This small molecule binds to this protein.
Small molecule (SMILES): O=C(O)[C@@H]1CCCN1

Binding-site contacts:
Ligand atom CG contacts residue ASP118 of chain 1.B at 3.5 Å.
Ligand atom C contacts residue GLN99 of chain 1.B at 3.6 Å.
Ligand atom CB contacts residue TRP122 of chain 1.B at 4.0 Å (hydrophobic).
Ligand atom N contacts residue LEU175 of chain 1.B at 4.3 Å.
Ligand atom CA contacts residue THR174 of chain 1.B at 4.1 Å.
Ligand atom CG contacts residue HIS116 of chain 1.B at 3.8 Å.
Ligand atom OXT contacts residue PHE121 of chain 1.B at 4.0 Å.
Ligand atom O contacts residue LEU175 of chain 1.B at 4.3 Å.
Ligand atom O contacts residue ARG248 of chain 1.B at 2.7 Å (salt-bridge).
Ligand atom O contacts residue PHE121 of chain 1.B at 3.5 Å.
Ligand atom CB contacts residue ASP118 of chain 1.B at 3.6 Å.
Ligand atom OXT contacts residue TRP122 of chain 1.B at 3.0 Å (h-bond).
Ligand atom CG contacts residue FE1 of chain 1.F at 4.2 Å.
Ligand atom CD contacts residue TRP113 of chain 1.B at 4.4 Å (hydrophobic).
Ligand atom O contacts residue THR174 of chain 1.B at 3.3 Å.
Ligand atom N contacts residue AKG1 of chain 1.G at 4.1 Å.
Ligand atom C contacts residue TRP122 of chain 1.B at 4.1 Å (hydrophobic).
Ligand atom CD contacts residue LEU179 of chain 1.B at 4.3 Å (hydrophobic).
Ligand atom OXT contacts residue GLN99 of chain 1.B at 3.1 Å (h-bond).
Ligand atom CG contacts residue THR174 of chain 1.B at 4.5 Å.
Ligand atom CB contacts residue FE1 of chain 1.F at 4.4 Å.
Ligand atom CB contacts residue LYS101 of chain 1.B at 4.3 Å.
Ligand atom CA contacts residue GLN99 of chain 1.B at 3.5 Å.
Ligand atom CA contacts residue LYS101 of chain 1.B at 4.3 Å.
Ligand atom C contacts residue PHE121 of chain 1.B at 4.1 Å (hydrophobic).
Ligand atom CG contacts residue PHE121 of chain 1.B at 3.8 Å (hydrophobic).
Ligand atom O contacts residue GLN99 of chain 1.B at 4.4 Å.
Ligand atom C contacts residue THR174 of chain 1.B at 4.3 Å.
Ligand atom CB contacts residue GLN99 of chain 1.B at 3.7 Å.
Ligand atom CD contacts residue PHE121 of chain 1.B at 3.9 Å (hydrophobic).
Ligand atom N contacts residue THR174 of chain 1.B at 2.9 Å (h-bond).
Ligand atom CA contacts residue AKG1 of chain 1.G at 4.3 Å.
Ligand atom C contacts residue ARG248 of chain 1.B at 3.5 Å.
Ligand atom CB contacts residue AKG1 of chain 1.G at 3.5 Å.
Ligand atom CD contacts residue HIS116 of chain 1.B at 4.1 Å.
Ligand atom N contacts residue PHE121 of chain 1.B at 4.5 Å.
Ligand atom CD contacts residue AKG1 of chain 1.G at 3.6 Å.
Ligand atom CD contacts residue THR174 of chain 1.B at 3.2 Å.
Ligand atom CG contacts residue AKG1 of chain 1.G at 3.5 Å.
Ligand atom OXT contacts residue ARG248 of chain 1.B at 2.9 Å (salt-bridge).

Sequence of chain 1.B:
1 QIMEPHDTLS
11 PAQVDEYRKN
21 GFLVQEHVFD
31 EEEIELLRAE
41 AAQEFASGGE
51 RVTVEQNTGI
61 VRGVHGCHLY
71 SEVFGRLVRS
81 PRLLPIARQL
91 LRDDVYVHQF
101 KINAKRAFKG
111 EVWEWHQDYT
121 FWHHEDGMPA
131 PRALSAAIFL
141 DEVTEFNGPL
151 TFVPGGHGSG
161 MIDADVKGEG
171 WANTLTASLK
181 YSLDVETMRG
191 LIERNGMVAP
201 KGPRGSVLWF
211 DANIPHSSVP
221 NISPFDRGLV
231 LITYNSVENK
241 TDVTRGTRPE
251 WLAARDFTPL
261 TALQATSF